This protein binds this small molecule.
Small molecule (SMILES): Nc1ccn([C@H]2C[C@H](O[P](=O)(O)OC[C@H]3O[C@@H](n4cnc5c(N)ncnc54)C[C@@H]3O[P](=O)(O)OC[C@H]3O[C@@H](n4cnc5c(N)ncnc54)C[C@@H]3O[P](=O)(O)OC[C@H]3O[C@@H](n4cnc5c(N)ncnc54)C[C@@H]3O)[C@@H](COP(=O)=O)O2)c(=O)n1

Binding-site contacts:
Ligand atom OP2 contacts residue GLN137 of chain 46.A at 3.8 Å.
Ligand atom OP2 contacts residue TRP60 of chain 46.A at 4.4 Å.
Ligand atom C2' contacts residue GLN137 of chain 46.A at 2.9 Å.
Ligand atom C3' contacts residue GLN137 of chain 46.A at 2.6 Å.
Ligand atom OP2 contacts residue PRO276 of chain 46.A at 3.9 Å.
Ligand atom C4 contacts residue TRP60 of chain 46.A at 3.5 Å (hydrophobic).
Ligand atom O5' contacts residue TRP60 of chain 46.A at 3.8 Å.
Ligand atom N1 contacts residue TRP60 of chain 46.A at 3.5 Å.
Ligand atom P contacts residue ASN139 of chain 46.A at 3.7 Å.
Ligand atom OP1 contacts residue ASN139 of chain 46.A at 3.1 Å (h-bond).
Ligand atom C5' contacts residue PRO276 of chain 46.A at 3.7 Å (hydrophobic).
Ligand atom OP1 contacts residue GLN137 of chain 46.A at 4.4 Å.
Ligand atom O4' contacts residue TRP60 of chain 46.A at 4.2 Å.
Ligand atom O3' contacts residue GLN137 of chain 46.A at 2.1 Å (h-bond).
Ligand atom OP1 contacts residue PRO276 of chain 46.A at 3.1 Å.
Ligand atom C1' contacts residue GLN137 of chain 46.A at 4.0 Å.
Ligand atom N9 contacts residue TRP60 of chain 46.A at 3.8 Å.
Ligand atom OP2 contacts residue ASN139 of chain 46.A at 3.3 Å (h-bond).
Ligand atom P contacts residue PRO276 of chain 46.A at 3.8 Å.
Ligand atom N3 contacts residue TRP60 of chain 46.A at 3.0 Å.
Ligand atom C1' contacts residue TRP60 of chain 46.A at 3.5 Å (hydrophobic).
Ligand atom OP1 contacts residue ASN275 of chain 46.A at 4.5 Å.
Ligand atom N6 contacts residue TRP60 of chain 46.A at 3.0 Å.
Ligand atom C4' contacts residue GLN137 of chain 46.A at 4.1 Å.
Ligand atom N6 contacts residue GLY57 of chain 46.A at 3.7 Å.
Ligand atom C3' contacts residue PRO276 of chain 46.A at 3.2 Å (hydrophobic).
Ligand atom P contacts residue GLN137 of chain 46.A at 3.5 Å.
Ligand atom C5 contacts residue TRP60 of chain 46.A at 3.8 Å (hydrophobic).
Ligand atom C6 contacts residue TRP60 of chain 46.A at 3.4 Å (hydrophobic).
Ligand atom N6 contacts residue ASP58 of chain 46.A at 4.3 Å.
Ligand atom OP2 contacts residue ARG534 of chain 46.A at 3.6 Å.
Ligand atom O3' contacts residue PRO276 of chain 46.A at 3.4 Å.
Ligand atom C2 contacts residue TRP60 of chain 46.A at 3.4 Å (hydrophobic).
Ligand atom C8 contacts residue TRP60 of chain 46.A at 4.4 Å (hydrophobic).
Ligand atom O5' contacts residue GLN137 of chain 46.A at 4.3 Å.
Ligand atom C4' contacts residue PRO276 of chain 46.A at 3.7 Å (hydrophobic).
Ligand atom O3' contacts residue TRP60 of chain 46.A at 4.4 Å.
Ligand atom N7 contacts residue TRP60 of chain 46.A at 3.9 Å.
Ligand atom C2' contacts residue TRP60 of chain 46.A at 4.1 Å (hydrophobic).
Ligand atom O5' contacts residue PRO276 of chain 46.A at 2.8 Å.

Sequence of chain 46.A:
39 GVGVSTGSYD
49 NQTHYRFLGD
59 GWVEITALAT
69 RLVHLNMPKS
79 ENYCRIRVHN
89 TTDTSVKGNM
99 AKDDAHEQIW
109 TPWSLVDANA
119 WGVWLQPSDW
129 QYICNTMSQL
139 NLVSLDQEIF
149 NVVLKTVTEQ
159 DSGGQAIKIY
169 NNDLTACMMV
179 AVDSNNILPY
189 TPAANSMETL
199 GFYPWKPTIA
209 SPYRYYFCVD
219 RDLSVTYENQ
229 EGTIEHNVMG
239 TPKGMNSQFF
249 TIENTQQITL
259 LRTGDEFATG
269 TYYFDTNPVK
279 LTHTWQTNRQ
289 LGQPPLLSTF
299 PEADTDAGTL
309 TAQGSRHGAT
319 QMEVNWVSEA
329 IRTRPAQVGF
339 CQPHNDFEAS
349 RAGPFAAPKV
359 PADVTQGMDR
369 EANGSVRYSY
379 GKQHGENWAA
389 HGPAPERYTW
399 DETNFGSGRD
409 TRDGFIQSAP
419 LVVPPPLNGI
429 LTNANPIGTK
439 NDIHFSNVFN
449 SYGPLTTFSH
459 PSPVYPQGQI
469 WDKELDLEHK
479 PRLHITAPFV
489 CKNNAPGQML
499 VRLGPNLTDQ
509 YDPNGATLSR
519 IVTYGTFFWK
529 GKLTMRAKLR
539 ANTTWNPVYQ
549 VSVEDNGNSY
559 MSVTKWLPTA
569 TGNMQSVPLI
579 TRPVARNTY